Binding-site contacts:
Ligand atom C41 contacts residue GLN131 of chain 1.S at 3.9 Å.
Ligand atom C19 contacts residue GLY79 of chain 1.Q at 3.4 Å.
Ligand atom C24 contacts residue GLU134 of chain 1.W at 3.0 Å.
Ligand atom C04 contacts residue TRP159 of chain 1.Q at 3.7 Å (hydrophobic).
Ligand atom C10 contacts residue MET80 of chain 1.Q at 3.5 Å (hydrophobic).
Ligand atom O13 contacts residue MET80 of chain 1.Q at 3.2 Å.
Ligand atom N07 contacts residue TRP159 of chain 1.Q at 3.1 Å.
Ligand atom F23 contacts residue ILE131 of chain 1.W at 2.9 Å.
Ligand atom C18 contacts residue GLY79 of chain 1.Q at 3.3 Å.
Ligand atom O13 contacts residue SER57 of chain 1.W at 3.4 Å.
Ligand atom C05 contacts residue MET80 of chain 1.Q at 3.4 Å (hydrophobic).
Ligand atom O43 contacts residue GLN131 of chain 1.S at 3.0 Å (h-bond).
Ligand atom C06 contacts residue MET80 of chain 1.Q at 3.0 Å (hydrophobic).
Ligand atom C17 contacts residue MET60 of chain 1.W at 3.7 Å (hydrophobic).
Ligand atom C24 contacts residue MET60 of chain 1.W at 3.7 Å (hydrophobic).
Ligand atom C02 contacts residue BEZ1 of chain 1.OA at 3.9 Å.
Ligand atom C18 contacts residue HIS102 of chain 1.Q at 3.2 Å.
Ligand atom N22 contacts residue ARG104 of chain 1.Q at 3.6 Å (salt-bridge).
Ligand atom C04 contacts residue BEZ1 of chain 1.OA at 3.6 Å.
Ligand atom C29 contacts residue BEZ1 of chain 1.OA at 3.7 Å.
Ligand atom C21 contacts residue ARG104 of chain 1.Q at 3.5 Å.
Ligand atom C37 contacts residue GLN131 of chain 1.S at 2.9 Å.
Ligand atom C17 contacts residue HIS102 of chain 1.Q at 3.4 Å.
Ligand atom N22 contacts residue HIS102 of chain 1.Q at 3.0 Å (h-bond).
Ligand atom C05 contacts residue BEZ1 of chain 1.OA at 3.8 Å.
Ligand atom C08 contacts residue ILE131 of chain 1.W at 3.9 Å (hydrophobic).
Ligand atom C17 contacts residue ARG104 of chain 1.Q at 3.6 Å.
Ligand atom C19 contacts residue SER57 of chain 1.W at 3.6 Å.
Ligand atom C20 contacts residue ARG104 of chain 1.Q at 3.6 Å.
Ligand atom C14 contacts residue SER57 of chain 1.W at 3.8 Å.
Ligand atom C29 contacts residue SER55 of chain 1.W at 3.6 Å.
Ligand atom N22 contacts residue MET60 of chain 1.W at 3.5 Å.
Ligand atom C24 contacts residue ARG104 of chain 1.Q at 3.8 Å.
Ligand atom N09 contacts residue TRP159 of chain 1.Q at 3.5 Å.
Ligand atom C36 contacts residue GLN131 of chain 1.S at 3.5 Å.
Ligand atom C19 contacts residue ARG104 of chain 1.Q at 3.6 Å.
Ligand atom C18 contacts residue ARG104 of chain 1.Q at 3.4 Å.
Ligand atom C03 contacts residue BEZ1 of chain 1.OA at 3.6 Å.
Ligand atom C01 contacts residue MET80 of chain 1.Q at 3.8 Å (hydrophobic).
Ligand atom C08 contacts residue TRP159 of chain 1.Q at 3.4 Å (hydrophobic).

Sequence of chain 1.OA:
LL

Sequence of chain 1.Q:
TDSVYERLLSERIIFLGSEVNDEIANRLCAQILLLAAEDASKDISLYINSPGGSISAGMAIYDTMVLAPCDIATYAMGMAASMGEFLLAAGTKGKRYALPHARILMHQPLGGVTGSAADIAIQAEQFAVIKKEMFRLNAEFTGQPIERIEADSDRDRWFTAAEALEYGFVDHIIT

The protein below binds the small molecule below.
Small molecule (SMILES): COc1cc2c(Oc3ccc4[nH]c(C)cc4c3F)ncnc2cc1OCCCN1CCC(c2ccc(C(N)=O)cc2)CC1

Sequence of chain 1.S:
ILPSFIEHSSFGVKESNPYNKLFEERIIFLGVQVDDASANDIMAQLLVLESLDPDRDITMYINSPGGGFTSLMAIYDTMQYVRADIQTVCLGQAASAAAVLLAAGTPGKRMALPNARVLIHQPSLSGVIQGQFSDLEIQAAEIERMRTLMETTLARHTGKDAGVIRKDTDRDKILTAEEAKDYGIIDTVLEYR

Sequence of chain 1.W:
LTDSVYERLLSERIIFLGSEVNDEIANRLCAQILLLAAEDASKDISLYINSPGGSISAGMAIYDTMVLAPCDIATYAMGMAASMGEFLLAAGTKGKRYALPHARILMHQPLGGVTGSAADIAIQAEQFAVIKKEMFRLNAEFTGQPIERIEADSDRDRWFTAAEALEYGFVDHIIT